Binding-site contacts:
Ligand atom C contacts residue THR47 of chain 1.J at 3.4 Å.
Ligand atom CD1 contacts residue GLN45 of chain 1.J at 3.6 Å.
Ligand atom CE2 contacts residue GLN45 of chain 1.J at 3.9 Å.
Ligand atom N contacts residue ARG24 of chain 1.I at 3.8 Å.
Ligand atom CD1 contacts residue THR47 of chain 1.J at 3.8 Å.
Ligand atom CE3 contacts residue HIS32 of chain 1.J at 3.8 Å.
Ligand atom CG contacts residue SER51 of chain 1.I at 3.9 Å.
Ligand atom CA contacts residue GLY25 of chain 1.I at 3.4 Å.
Ligand atom CH2 contacts residue GLY21 of chain 1.J at 3.5 Å.
Ligand atom NE1 contacts residue GLN45 of chain 1.J at 2.9 Å (h-bond).
Ligand atom CZ3 contacts residue GLY21 of chain 1.J at 3.6 Å.
Ligand atom CD1 contacts residue SER51 of chain 1.I at 3.5 Å.
Ligand atom O contacts residue SER51 of chain 1.I at 2.9 Å (h-bond).
Ligand atom C contacts residue SER51 of chain 1.I at 3.6 Å.
Ligand atom CE3 contacts residue HIS31 of chain 1.J at 4.0 Å.
Ligand atom NE1 contacts residue ALA44 of chain 1.J at 3.8 Å.
Ligand atom O contacts residue THR23 of chain 1.I at 4.0 Å.
Ligand atom CZ2 contacts residue ALA44 of chain 1.J at 4.0 Å (hydrophobic).
Ligand atom N contacts residue THR23 of chain 1.I at 2.6 Å (h-bond).
Ligand atom CA contacts residue THR28 of chain 1.I at 3.2 Å.
Ligand atom O contacts residue GLY25 of chain 1.I at 3.1 Å (h-bond).
Ligand atom OXT contacts residue THR47 of chain 1.J at 2.5 Å (h-bond).
Ligand atom CB contacts residue THR23 of chain 1.I at 3.6 Å.
Ligand atom CH2 contacts residue ILE20 of chain 1.J at 4.0 Å (hydrophobic).
Ligand atom OXT contacts residue HIS49 of chain 1.J at 3.9 Å.
Ligand atom O contacts residue ARG24 of chain 1.I at 3.5 Å.
Ligand atom CZ3 contacts residue HIS32 of chain 1.J at 3.9 Å.
Ligand atom N contacts residue GLY25 of chain 1.I at 2.7 Å (h-bond).
Ligand atom C contacts residue GLY25 of chain 1.I at 3.5 Å.
Ligand atom CA contacts residue THR23 of chain 1.I at 3.6 Å.
Ligand atom CA contacts residue SER51 of chain 1.I at 4.0 Å.
Ligand atom CZ2 contacts residue THR50 of chain 1.J at 3.9 Å.
Ligand atom N contacts residue THR28 of chain 1.I at 2.9 Å (h-bond).
Ligand atom C contacts residue THR50 of chain 1.J at 3.9 Å.
Ligand atom N contacts residue ASP27 of chain 1.I at 3.1 Å (salt-bridge).
Ligand atom CB contacts residue SER51 of chain 1.I at 3.4 Å.
Ligand atom CZ2 contacts residue ILE53 of chain 1.J at 3.9 Å (hydrophobic).
Ligand atom OXT contacts residue THR50 of chain 1.J at 2.8 Å (h-bond).
Ligand atom CB contacts residue THR28 of chain 1.I at 3.5 Å.
Ligand atom O contacts residue THR47 of chain 1.J at 3.5 Å.

The small molecule below binds the protein below.
Small molecule (SMILES): N[C@@H](Cc1c[nH]c2ccccc12)C(=O)O

Sequence of chain 1.J:
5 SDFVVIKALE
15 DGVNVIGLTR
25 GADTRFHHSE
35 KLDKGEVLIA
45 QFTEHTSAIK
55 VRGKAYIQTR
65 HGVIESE

Sequence of chain 1.I:
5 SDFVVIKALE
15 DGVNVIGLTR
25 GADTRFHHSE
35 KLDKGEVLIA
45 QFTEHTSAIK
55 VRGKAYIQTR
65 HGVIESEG